Sequence of chain 1.A:
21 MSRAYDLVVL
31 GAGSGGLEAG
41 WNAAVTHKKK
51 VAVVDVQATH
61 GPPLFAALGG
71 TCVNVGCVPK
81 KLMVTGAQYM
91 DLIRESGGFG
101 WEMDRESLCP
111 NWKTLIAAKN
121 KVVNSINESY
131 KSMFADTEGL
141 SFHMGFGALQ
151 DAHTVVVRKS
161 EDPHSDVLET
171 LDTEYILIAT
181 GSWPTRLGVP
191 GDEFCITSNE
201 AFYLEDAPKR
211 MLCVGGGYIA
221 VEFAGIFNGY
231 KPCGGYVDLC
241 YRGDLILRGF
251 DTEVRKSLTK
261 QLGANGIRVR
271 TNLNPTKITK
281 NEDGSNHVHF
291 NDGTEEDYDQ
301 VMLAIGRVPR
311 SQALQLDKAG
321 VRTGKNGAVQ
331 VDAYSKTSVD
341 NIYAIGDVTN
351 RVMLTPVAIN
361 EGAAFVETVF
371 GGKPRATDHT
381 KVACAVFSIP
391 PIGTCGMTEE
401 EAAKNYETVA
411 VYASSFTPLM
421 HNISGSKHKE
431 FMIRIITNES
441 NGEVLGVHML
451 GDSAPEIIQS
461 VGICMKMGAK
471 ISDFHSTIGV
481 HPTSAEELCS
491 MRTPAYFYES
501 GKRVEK

The small molecule below binds the protein below.
Small molecule (SMILES): CC[C@@H](C)Oc1cc(N)nc(Sc2cccc(Cl)c2)n1

Binding-site contacts:
Ligand atom C12 contacts residue HIS481 of chain 1.B at 3.4 Å.
Ligand atom N contacts residue RDS1 of chain 1.H at 3.2 Å.
Ligand atom C11 contacts residue TYR130 of chain 1.A at 4.0 Å (hydrophobic).
Ligand atom C contacts residue GLU486 of chain 1.B at 3.5 Å.
Ligand atom N2 contacts residue HIS481 of chain 1.B at 3.8 Å.
Ligand atom C12 contacts residue VAL73 of chain 1.A at 4.0 Å (hydrophobic).
Ligand atom CL contacts residue SER34 of chain 1.A at 3.5 Å.
Ligand atom C4 contacts residue GLU487 of chain 1.B at 3.1 Å.
Ligand atom C1 contacts residue RDS1 of chain 1.H at 3.3 Å.
Ligand atom C10 contacts residue TYR130 of chain 1.A at 3.1 Å (hydrophobic).
Ligand atom C1 contacts residue GLU486 of chain 1.B at 3.1 Å.
Ligand atom CL contacts residue THR355 of chain 1.A at 3.5 Å.
Ligand atom N contacts residue PRO482 of chain 1.B at 3.7 Å.
Ligand atom N contacts residue GLU486 of chain 1.B at 3.4 Å (salt-bridge).
Ligand atom C3 contacts residue GLU487 of chain 1.B at 4.1 Å.
Ligand atom C13 contacts residue HIS481 of chain 1.B at 3.7 Å.
Ligand atom O contacts residue RDS1 of chain 1.H at 3.5 Å.
Ligand atom N2 contacts residue RDS1 of chain 1.H at 3.6 Å.
Ligand atom N contacts residue HIS481 of chain 1.B at 4.2 Å.
Ligand atom C7 contacts residue HIS481 of chain 1.B at 4.0 Å.
Ligand atom C6 contacts residue ILE359 of chain 1.A at 4.2 Å (hydrophobic).
Ligand atom C contacts residue HIS481 of chain 1.B at 3.8 Å.
Ligand atom C contacts residue RDS1 of chain 1.H at 3.1 Å.
Ligand atom CL contacts residue HIS481 of chain 1.B at 3.2 Å.
Ligand atom CL contacts residue CYS77 of chain 1.A at 3.4 Å.
Ligand atom C11 contacts residue VAL73 of chain 1.A at 3.9 Å (hydrophobic).
Ligand atom CL contacts residue VAL73 of chain 1.A at 4.2 Å.
Ligand atom C2 contacts residue GLU486 of chain 1.B at 4.1 Å.
Ligand atom C9 contacts residue TYR130 of chain 1.A at 3.5 Å (hydrophobic).
Ligand atom C4 contacts residue GLU486 of chain 1.B at 4.0 Å.
Ligand atom C2 contacts residue RDS1 of chain 1.H at 3.6 Å.
Ligand atom N1 contacts residue RDS1 of chain 1.H at 4.2 Å.
Ligand atom N contacts residue LEU419 of chain 1.B at 3.6 Å.
Ligand atom O contacts residue GLU487 of chain 1.B at 3.9 Å.
Ligand atom CL contacts residue CYS72 of chain 1.A at 3.2 Å.
Ligand atom C4 contacts residue SER490 of chain 1.B at 3.5 Å.
Ligand atom C contacts residue LEU419 of chain 1.B at 4.1 Å (hydrophobic).
Ligand atom C13 contacts residue VAL73 of chain 1.A at 3.7 Å (hydrophobic).
Ligand atom C1 contacts residue HIS481 of chain 1.B at 4.1 Å.
Ligand atom N2 contacts residue LEU419 of chain 1.B at 3.7 Å.

Sequence of chain 1.B:
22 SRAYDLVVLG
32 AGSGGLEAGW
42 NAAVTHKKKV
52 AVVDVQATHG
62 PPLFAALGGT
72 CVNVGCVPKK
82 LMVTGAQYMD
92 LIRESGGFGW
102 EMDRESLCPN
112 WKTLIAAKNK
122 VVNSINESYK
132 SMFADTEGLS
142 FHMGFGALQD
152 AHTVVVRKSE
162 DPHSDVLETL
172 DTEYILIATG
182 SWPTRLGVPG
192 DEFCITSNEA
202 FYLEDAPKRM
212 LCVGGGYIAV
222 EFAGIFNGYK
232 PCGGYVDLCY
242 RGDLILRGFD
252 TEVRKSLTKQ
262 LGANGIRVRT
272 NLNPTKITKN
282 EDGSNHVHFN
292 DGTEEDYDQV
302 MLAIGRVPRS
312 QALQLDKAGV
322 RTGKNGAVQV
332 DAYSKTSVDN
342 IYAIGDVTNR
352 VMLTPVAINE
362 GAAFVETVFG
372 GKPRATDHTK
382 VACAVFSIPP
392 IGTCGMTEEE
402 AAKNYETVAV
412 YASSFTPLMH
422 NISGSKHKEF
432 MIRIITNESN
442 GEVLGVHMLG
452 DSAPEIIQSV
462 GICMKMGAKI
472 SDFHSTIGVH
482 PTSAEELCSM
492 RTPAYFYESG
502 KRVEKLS